This small molecule binds to this protein.
Small molecule (SMILES): CC(=O)N[C@@H]1[C@@H](O)[C@H](O)[C@@H](CO)O[C@H]1O

Binding-site contacts:
Ligand atom O5 contacts residue ASN1286 of chain 1.B at 2.4 Å (h-bond).
Ligand atom C4 contacts residue ASN1286 of chain 1.B at 4.2 Å.
Ligand atom C3 contacts residue ASN1286 of chain 1.B at 3.6 Å.
Ligand atom C5 contacts residue ASN1286 of chain 1.B at 3.6 Å.
Ligand atom C4 contacts residue GLU1258 of chain 1.B at 4.3 Å.
Ligand atom C2 contacts residue GLU1258 of chain 1.B at 3.3 Å.
Ligand atom C3 contacts residue GLU1258 of chain 1.B at 3.4 Å.
Ligand atom C1 contacts residue GLU1258 of chain 1.B at 3.2 Å.
Ligand atom N2 contacts residue ASN1286 of chain 1.B at 3.3 Å (h-bond).
Ligand atom C1 contacts residue ASN1286 of chain 1.B at 1.4 Å.
Ligand atom C8 contacts residue ASN1286 of chain 1.B at 3.6 Å.
Ligand atom O3 contacts residue ASN1286 of chain 1.B at 3.9 Å.
Ligand atom C5 contacts residue GLU1258 of chain 1.B at 4.2 Å.
Ligand atom O3 contacts residue GLU1258 of chain 1.B at 2.4 Å (salt-bridge).
Ligand atom C2 contacts residue ASN1286 of chain 1.B at 2.5 Å.
Ligand atom O5 contacts residue GLU1258 of chain 1.B at 3.0 Å (salt-bridge).
Ligand atom C8 contacts residue GLU1258 of chain 1.B at 4.2 Å.
Ligand atom C7 contacts residue ASN1286 of chain 1.B at 3.8 Å.

Sequence of chain 1.B:
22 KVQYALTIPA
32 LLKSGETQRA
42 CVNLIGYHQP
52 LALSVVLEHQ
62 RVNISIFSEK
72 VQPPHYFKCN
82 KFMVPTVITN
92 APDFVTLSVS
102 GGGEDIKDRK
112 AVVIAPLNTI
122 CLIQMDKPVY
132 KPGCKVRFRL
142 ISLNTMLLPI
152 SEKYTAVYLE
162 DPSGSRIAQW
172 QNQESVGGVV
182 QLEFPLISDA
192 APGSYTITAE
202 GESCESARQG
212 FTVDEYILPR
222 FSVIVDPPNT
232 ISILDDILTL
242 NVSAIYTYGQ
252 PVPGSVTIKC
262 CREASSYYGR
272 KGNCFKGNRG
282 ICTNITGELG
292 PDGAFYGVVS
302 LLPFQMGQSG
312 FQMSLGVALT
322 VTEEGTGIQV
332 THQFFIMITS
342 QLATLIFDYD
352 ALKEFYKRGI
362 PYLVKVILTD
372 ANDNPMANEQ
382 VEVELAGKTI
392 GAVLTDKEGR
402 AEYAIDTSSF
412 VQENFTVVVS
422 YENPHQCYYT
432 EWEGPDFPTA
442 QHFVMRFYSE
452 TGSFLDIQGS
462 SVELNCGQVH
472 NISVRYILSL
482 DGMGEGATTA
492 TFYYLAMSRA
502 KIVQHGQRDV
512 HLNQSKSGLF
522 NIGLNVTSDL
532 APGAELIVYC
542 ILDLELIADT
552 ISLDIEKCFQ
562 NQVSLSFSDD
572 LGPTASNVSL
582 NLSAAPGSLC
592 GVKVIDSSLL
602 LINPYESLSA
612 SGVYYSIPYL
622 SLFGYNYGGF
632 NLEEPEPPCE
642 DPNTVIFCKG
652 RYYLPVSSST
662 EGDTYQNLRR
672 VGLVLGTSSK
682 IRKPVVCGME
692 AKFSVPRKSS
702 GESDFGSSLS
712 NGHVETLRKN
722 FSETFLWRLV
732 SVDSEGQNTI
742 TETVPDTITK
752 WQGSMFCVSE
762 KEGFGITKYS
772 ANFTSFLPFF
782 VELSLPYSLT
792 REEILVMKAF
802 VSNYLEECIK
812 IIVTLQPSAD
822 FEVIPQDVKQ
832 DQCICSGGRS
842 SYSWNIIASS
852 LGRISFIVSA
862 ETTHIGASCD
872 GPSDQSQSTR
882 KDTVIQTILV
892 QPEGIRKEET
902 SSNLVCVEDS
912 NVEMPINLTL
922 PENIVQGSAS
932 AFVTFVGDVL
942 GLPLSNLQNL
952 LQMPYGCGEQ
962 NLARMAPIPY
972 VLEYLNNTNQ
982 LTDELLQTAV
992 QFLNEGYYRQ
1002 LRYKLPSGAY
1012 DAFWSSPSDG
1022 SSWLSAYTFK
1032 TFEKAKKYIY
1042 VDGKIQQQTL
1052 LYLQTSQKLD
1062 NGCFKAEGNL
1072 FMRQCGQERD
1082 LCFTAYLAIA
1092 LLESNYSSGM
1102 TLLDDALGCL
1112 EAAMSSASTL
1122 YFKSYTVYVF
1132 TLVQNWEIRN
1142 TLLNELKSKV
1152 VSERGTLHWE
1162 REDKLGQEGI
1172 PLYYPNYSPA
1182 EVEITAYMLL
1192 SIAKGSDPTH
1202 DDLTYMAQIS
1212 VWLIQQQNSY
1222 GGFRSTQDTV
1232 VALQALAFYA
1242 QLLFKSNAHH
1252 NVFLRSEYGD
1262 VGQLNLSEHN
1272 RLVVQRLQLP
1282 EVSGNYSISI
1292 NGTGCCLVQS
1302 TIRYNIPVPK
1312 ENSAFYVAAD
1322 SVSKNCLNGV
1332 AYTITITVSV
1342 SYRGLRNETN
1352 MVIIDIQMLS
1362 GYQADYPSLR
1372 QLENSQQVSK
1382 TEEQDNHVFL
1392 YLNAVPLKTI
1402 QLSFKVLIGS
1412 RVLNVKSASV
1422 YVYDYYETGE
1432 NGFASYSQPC